Binding-site contacts:
Ligand atom CA contacts residue ALA272 of chain 6.A at 3.9 Å (hydrophobic).
Ligand atom N contacts residue THR258 of chain 6.A at 2.9 Å (h-bond).
Ligand atom ND1 contacts residue ASP238 of chain 4.A at 3.3 Å (salt-bridge).
Ligand atom O contacts residue ALA272 of chain 6.A at 3.9 Å.
Ligand atom N contacts residue SER256 of chain 6.A at 2.8 Å (h-bond).
Ligand atom CE1 contacts residue ASP238 of chain 4.A at 3.3 Å.
Ligand atom CB contacts residue ALA272 of chain 6.A at 3.9 Å (hydrophobic).
Ligand atom CE1 contacts residue TYR237 of chain 4.A at 3.6 Å (hydrophobic).
Ligand atom C contacts residue GLY253 of chain 6.A at 3.9 Å.
Ligand atom CA contacts residue ARG271 of chain 6.A at 3.5 Å.
Ligand atom CA contacts residue THR258 of chain 6.A at 3.7 Å.
Ligand atom CA contacts residue PRO257 of chain 6.A at 4.1 Å (hydrophobic).
Ligand atom ND1 contacts residue THR258 of chain 6.A at 3.8 Å.
Ligand atom O contacts residue LEU254 of chain 6.A at 2.9 Å (h-bond).
Ligand atom O contacts residue GLY253 of chain 6.A at 3.2 Å.
Ligand atom CA contacts residue SER256 of chain 6.A at 3.4 Å.
Ligand atom O contacts residue LEU273 of chain 6.A at 3.2 Å (h-bond).
Ligand atom CA contacts residue ASP238 of chain 4.A at 4.0 Å.
Ligand atom CB contacts residue THR258 of chain 6.A at 3.8 Å.
Ligand atom CG contacts residue ASP238 of chain 4.A at 3.6 Å.
Ligand atom NE2 contacts residue LEU295 of chain 4.A at 3.4 Å.
Ligand atom NE2 contacts residue ASP238 of chain 4.A at 3.6 Å (salt-bridge).
Ligand atom CD2 contacts residue LEU295 of chain 4.A at 3.7 Å (hydrophobic).
Ligand atom C contacts residue GLU255 of chain 6.A at 4.0 Å.
Ligand atom NE2 contacts residue ALA293 of chain 4.A at 2.9 Å (h-bond).
Ligand atom NE2 contacts residue TYR237 of chain 4.A at 3.9 Å.
Ligand atom CE1 contacts residue ASP236 of chain 4.A at 3.8 Å.
Ligand atom C contacts residue ASP238 of chain 4.A at 3.6 Å.
Ligand atom CD2 contacts residue ASP238 of chain 4.A at 3.8 Å.
Ligand atom N contacts residue PRO257 of chain 6.A at 3.9 Å.
Ligand atom CD2 contacts residue ALA293 of chain 4.A at 3.8 Å (hydrophobic).
Ligand atom N contacts residue ASP238 of chain 4.A at 3.0 Å (salt-bridge).
Ligand atom C contacts residue LEU254 of chain 6.A at 3.5 Å (hydrophobic).
Ligand atom N contacts residue LEU262 of chain 4.A at 3.6 Å.
Ligand atom CG contacts residue MET234 of chain 6.A at 4.0 Å (hydrophobic).
Ligand atom CB contacts residue ARG271 of chain 6.A at 3.7 Å.
Ligand atom N contacts residue ARG271 of chain 6.A at 4.1 Å.
Ligand atom CE1 contacts residue ALA293 of chain 4.A at 3.8 Å (hydrophobic).
Ligand atom CB contacts residue LEU273 of chain 6.A at 4.1 Å (hydrophobic).
Ligand atom C contacts residue SER256 of chain 6.A at 3.5 Å.

Sequence of chain 4.A:
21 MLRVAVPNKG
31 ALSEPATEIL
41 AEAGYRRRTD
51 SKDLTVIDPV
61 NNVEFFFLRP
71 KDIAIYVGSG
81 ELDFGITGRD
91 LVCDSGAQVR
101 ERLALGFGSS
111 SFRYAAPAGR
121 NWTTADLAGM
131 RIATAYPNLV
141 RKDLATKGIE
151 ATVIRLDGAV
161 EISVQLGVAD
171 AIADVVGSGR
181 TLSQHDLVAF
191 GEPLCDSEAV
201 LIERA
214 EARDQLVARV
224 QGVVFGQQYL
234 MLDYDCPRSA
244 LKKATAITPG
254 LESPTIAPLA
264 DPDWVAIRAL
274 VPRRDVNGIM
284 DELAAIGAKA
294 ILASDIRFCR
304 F

Sequence of chain 6.A:
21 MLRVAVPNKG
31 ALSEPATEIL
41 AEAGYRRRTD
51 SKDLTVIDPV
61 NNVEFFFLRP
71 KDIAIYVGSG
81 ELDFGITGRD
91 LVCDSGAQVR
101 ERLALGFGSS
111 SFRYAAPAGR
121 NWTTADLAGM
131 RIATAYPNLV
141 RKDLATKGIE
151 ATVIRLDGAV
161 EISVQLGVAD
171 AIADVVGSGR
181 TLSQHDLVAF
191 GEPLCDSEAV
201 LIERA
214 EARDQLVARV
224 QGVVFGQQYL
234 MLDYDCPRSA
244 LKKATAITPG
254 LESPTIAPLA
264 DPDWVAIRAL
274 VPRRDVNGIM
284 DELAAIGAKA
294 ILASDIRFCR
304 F

The small molecule below binds the protein below.
Small molecule (SMILES): N[C@@H](Cc1c[nH]c[nH+]1)C(=O)O